The small molecule below binds the protein below.
Small molecule (SMILES): Cc1cc(CCCOc2c(C)cc(-c3noc(C(F)(F)F)n3)cc2C)on1

Binding-site contacts:
Ligand atom C2A contacts residue TYR144 of chain 58.A at 3.5 Å (hydrophobic).
Ligand atom C6B contacts residue LEU181 of chain 58.A at 3.4 Å (hydrophobic).
Ligand atom O1A contacts residue TYR144 of chain 58.A at 3.1 Å.
Ligand atom CM3 contacts residue ASN212 of chain 58.A at 3.5 Å.
Ligand atom C1B contacts residue ILE98 of chain 58.A at 3.6 Å (hydrophobic).
Ligand atom C2A contacts residue PHE179 of chain 58.A at 3.6 Å (hydrophobic).
Ligand atom F1 contacts residue TYR142 of chain 58.A at 3.6 Å.
Ligand atom N1A contacts residue TYR144 of chain 58.A at 3.1 Å.
Ligand atom O1 contacts residue MET214 of chain 58.A at 3.5 Å (h-bond).
Ligand atom N3A contacts residue PHE179 of chain 58.A at 3.2 Å.
Ligand atom F1 contacts residue PHE179 of chain 58.A at 3.8 Å.
Ligand atom C4 contacts residue TYR190 of chain 58.A at 3.4 Å (hydrophobic).
Ligand atom CM2 contacts residue ILE122 of chain 58.A at 3.5 Å (hydrophobic).
Ligand atom C4B contacts residue LEU181 of chain 58.A at 3.5 Å (hydrophobic).
Ligand atom N3A contacts residue TYR144 of chain 58.A at 3.7 Å.
Ligand atom F3 contacts residue MET143 of chain 58.A at 3.3 Å.
Ligand atom F2 contacts residue PHE179 of chain 58.A at 3.3 Å.
Ligand atom C3A contacts residue TYR144 of chain 58.A at 3.4 Å (hydrophobic).
Ligand atom CM4 contacts residue PHE179 of chain 58.A at 3.8 Å (hydrophobic).
Ligand atom O1B contacts residue ILE98 of chain 58.A at 3.0 Å.
Ligand atom C5 contacts residue MET214 of chain 58.A at 3.5 Å (hydrophobic).
Ligand atom C3A contacts residue PHE179 of chain 58.A at 3.4 Å (hydrophobic).
Ligand atom F3 contacts residue TYR142 of chain 58.A at 2.8 Å.
Ligand atom CM4 contacts residue TYR142 of chain 58.A at 3.5 Å (hydrophobic).
Ligand atom C5B contacts residue LEU181 of chain 58.A at 3.4 Å (hydrophobic).
Ligand atom F2 contacts residue TYR142 of chain 58.A at 3.6 Å.
Ligand atom F3 contacts residue ALA166 of chain 58.A at 2.8 Å.
Ligand atom N1A contacts residue LEU181 of chain 58.A at 3.7 Å.
Ligand atom F3 contacts residue SER167 of chain 58.A at 3.8 Å.
Ligand atom F2 contacts residue VAL168 of chain 58.A at 2.6 Å.
Ligand atom C1B contacts residue LEU181 of chain 58.A at 3.7 Å (hydrophobic).
Ligand atom F3 contacts residue TYR144 of chain 58.A at 2.9 Å.
Ligand atom C1C contacts residue MET214 of chain 58.A at 3.5 Å (hydrophobic).
Ligand atom CM6 contacts residue MET214 of chain 58.A at 3.5 Å (hydrophobic).
Ligand atom CM3 contacts residue TYR190 of chain 58.A at 3.5 Å (hydrophobic).
Ligand atom CM6 contacts residue LEU184 of chain 58.A at 3.0 Å (hydrophobic).
Ligand atom CM6 contacts residue TYR144 of chain 58.A at 3.3 Å (hydrophobic).
Ligand atom F1 contacts residue LEU217 of chain 58.A at 3.4 Å.
Ligand atom N1A contacts residue PHE179 of chain 58.A at 3.7 Å.
Ligand atom C5B contacts residue TYR144 of chain 58.A at 3.5 Å (hydrophobic).

Sequence of chain 58.C:
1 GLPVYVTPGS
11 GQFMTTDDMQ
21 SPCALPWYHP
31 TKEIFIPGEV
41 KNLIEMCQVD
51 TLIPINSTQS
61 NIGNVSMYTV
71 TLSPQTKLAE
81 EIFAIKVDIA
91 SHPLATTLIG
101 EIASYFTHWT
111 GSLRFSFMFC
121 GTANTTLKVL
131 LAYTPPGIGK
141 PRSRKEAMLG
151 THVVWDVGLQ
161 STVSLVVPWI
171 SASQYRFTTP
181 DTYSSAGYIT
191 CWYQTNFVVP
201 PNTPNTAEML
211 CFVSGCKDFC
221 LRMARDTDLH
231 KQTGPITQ

Sequence of chain 58.A:
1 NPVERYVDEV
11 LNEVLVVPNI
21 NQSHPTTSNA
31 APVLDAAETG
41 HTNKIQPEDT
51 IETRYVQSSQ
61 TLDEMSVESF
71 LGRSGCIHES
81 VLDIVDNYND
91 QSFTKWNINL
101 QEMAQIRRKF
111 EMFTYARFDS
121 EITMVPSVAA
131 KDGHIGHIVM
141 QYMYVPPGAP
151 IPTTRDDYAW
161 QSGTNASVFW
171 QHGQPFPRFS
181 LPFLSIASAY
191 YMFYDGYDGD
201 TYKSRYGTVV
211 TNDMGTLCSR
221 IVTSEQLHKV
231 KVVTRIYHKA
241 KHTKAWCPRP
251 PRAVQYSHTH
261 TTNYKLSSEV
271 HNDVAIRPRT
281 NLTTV